Sequence of chain 1.N:
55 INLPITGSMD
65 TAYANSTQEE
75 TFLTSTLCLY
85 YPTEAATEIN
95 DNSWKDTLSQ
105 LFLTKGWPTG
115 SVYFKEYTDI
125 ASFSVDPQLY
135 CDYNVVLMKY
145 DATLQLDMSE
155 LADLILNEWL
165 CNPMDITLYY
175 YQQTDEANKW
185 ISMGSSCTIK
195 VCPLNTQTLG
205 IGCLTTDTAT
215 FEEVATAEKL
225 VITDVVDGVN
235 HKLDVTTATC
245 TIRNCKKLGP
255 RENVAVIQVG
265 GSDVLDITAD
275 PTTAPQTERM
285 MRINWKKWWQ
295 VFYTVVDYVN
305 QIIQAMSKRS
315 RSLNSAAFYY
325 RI

Binding-site contacts:
Ligand atom C2 contacts residue ASN69 of chain 1.N at 2.5 Å.
Ligand atom C5 contacts residue ASN69 of chain 1.N at 3.6 Å.
Ligand atom C3 contacts residue ASN69 of chain 1.N at 3.8 Å.
Ligand atom N2 contacts residue ASN69 of chain 1.N at 2.5 Å (h-bond).
Ligand atom C7 contacts residue ASN69 of chain 1.N at 3.5 Å.
Ligand atom C1 contacts residue ASN69 of chain 1.N at 1.5 Å.
Ligand atom C8 contacts residue ASN69 of chain 1.N at 3.8 Å.
Ligand atom O5 contacts residue ASN69 of chain 1.N at 2.2 Å (h-bond).
Ligand atom C4 contacts residue ASN69 of chain 1.N at 4.2 Å.
Ligand atom O6 contacts residue ASN69 of chain 1.N at 4.5 Å.
Ligand atom O7 contacts residue ASN69 of chain 1.N at 4.5 Å.

This small molecule binds to this protein.
Small molecule (SMILES): CC(=O)N[C@@H]1[C@@H](O)[C@H](O)[C@@H](CO)O[C@H]1O